This small molecule binds to this protein.
Small molecule (SMILES): CC(=O)N[C@H]1[C@H](O[C@H]2[C@H](O)[C@@H](NC(C)=O)CO[C@@H]2CO)O[C@H](CO)[C@@H](O)[C@@H]1O

Binding-site contacts:
Ligand atom C4 contacts residue ASN125 of chain 1.A at 4.2 Å.
Ligand atom O7 contacts residue PHE161 of chain 1.A at 4.5 Å.
Ligand atom C2 contacts residue ASN125 of chain 1.A at 2.5 Å.
Ligand atom C8 contacts residue TRP124 of chain 1.A at 3.4 Å (hydrophobic).
Ligand atom N2 contacts residue ASN162 of chain 1.A at 4.5 Å.
Ligand atom O7 contacts residue ASN125 of chain 1.A at 4.0 Å.
Ligand atom C1 contacts residue ASN125 of chain 1.A at 1.4 Å.
Ligand atom N2 contacts residue ASN125 of chain 1.A at 2.9 Å (h-bond).
Ligand atom C8 contacts residue ASN162 of chain 1.A at 4.0 Å.
Ligand atom C7 contacts residue ASN125 of chain 1.A at 3.6 Å.
Ligand atom C5 contacts residue ASN125 of chain 1.A at 3.6 Å.
Ligand atom O7 contacts residue ASN162 of chain 1.A at 3.3 Å.
Ligand atom C7 contacts residue ASN162 of chain 1.A at 4.0 Å.
Ligand atom O7 contacts residue GLU163 of chain 1.A at 3.1 Å (salt-bridge).
Ligand atom C8 contacts residue GLU163 of chain 1.A at 3.3 Å.
Ligand atom O5 contacts residue ASN125 of chain 1.A at 2.3 Å (h-bond).
Ligand atom C3 contacts residue ASN125 of chain 1.A at 3.8 Å.
Ligand atom C7 contacts residue GLU163 of chain 1.A at 3.6 Å.

Sequence of chain 1.A:
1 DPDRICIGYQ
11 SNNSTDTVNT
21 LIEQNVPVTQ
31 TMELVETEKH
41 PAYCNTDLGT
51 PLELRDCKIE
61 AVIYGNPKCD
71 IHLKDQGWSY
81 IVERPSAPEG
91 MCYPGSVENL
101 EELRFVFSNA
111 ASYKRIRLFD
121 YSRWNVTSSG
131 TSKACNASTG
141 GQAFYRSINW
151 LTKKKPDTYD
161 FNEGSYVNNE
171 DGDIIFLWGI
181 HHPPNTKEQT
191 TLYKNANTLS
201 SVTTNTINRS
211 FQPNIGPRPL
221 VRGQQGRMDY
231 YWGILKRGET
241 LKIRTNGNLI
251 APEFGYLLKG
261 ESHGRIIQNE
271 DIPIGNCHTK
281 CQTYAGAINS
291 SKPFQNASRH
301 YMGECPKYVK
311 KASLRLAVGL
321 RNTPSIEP